Sequence of chain 1.A:
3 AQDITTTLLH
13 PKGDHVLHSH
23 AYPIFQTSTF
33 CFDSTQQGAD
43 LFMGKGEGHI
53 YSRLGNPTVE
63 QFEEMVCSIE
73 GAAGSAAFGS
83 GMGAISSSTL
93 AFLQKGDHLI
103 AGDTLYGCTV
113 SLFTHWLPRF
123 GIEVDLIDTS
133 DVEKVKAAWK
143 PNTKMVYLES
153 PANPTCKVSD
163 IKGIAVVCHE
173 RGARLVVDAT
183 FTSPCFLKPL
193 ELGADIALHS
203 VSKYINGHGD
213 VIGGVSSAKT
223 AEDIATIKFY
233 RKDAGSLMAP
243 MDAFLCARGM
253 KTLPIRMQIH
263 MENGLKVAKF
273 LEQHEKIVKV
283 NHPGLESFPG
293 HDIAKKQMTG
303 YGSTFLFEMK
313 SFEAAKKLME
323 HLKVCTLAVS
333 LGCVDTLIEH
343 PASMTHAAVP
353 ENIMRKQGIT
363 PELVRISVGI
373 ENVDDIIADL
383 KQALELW

This small molecule binds to this protein.
Small molecule (SMILES): C/C=C(/N=C/c1c(COP(=O)(O)O)cnc(C)c1O)C(=O)O

Binding-site contacts:
Ligand atom N contacts residue LYS205 of chain 1.D at 3.6 Å.
Ligand atom C2 contacts residue ASP180 of chain 1.D at 3.5 Å.
Ligand atom OP1 contacts residue ILE214 of chain 1.D at 3.6 Å.
Ligand atom O1 contacts residue ARG367 of chain 1.D at 2.9 Å (salt-bridge).
Ligand atom CA contacts residue LYS205 of chain 1.D at 3.6 Å.
Ligand atom O2 contacts residue THR347 of chain 1.D at 3.4 Å.
Ligand atom OP4 contacts residue GLY83 of chain 1.D at 3.4 Å.
Ligand atom C4A contacts residue LYS205 of chain 1.D at 3.6 Å.
Ligand atom P contacts residue TYR53 of chain 1.A at 3.6 Å.
Ligand atom C contacts residue ARG367 of chain 1.D at 3.6 Å.
Ligand atom OP3 contacts residue ARG55 of chain 1.A at 2.7 Å (salt-bridge).
Ligand atom P contacts residue SER202 of chain 1.D at 3.5 Å.
Ligand atom O1 contacts residue ASN155 of chain 1.D at 3.1 Å (h-bond).
Ligand atom C3 contacts residue TYR108 of chain 1.D at 3.7 Å (hydrophobic).
Ligand atom N1 contacts residue ASP180 of chain 1.D at 2.7 Å (salt-bridge).
Ligand atom O1 contacts residue THR347 of chain 1.D at 3.6 Å.
Ligand atom C5 contacts residue TYR108 of chain 1.D at 3.5 Å (hydrophobic).
Ligand atom N contacts residue TYR108 of chain 1.D at 3.4 Å.
Ligand atom OP2 contacts residue ARG55 of chain 1.A at 2.9 Å (salt-bridge).
Ligand atom O2 contacts residue ARG367 of chain 1.D at 3.0 Å (salt-bridge).
Ligand atom C6 contacts residue ASP180 of chain 1.D at 3.6 Å.
Ligand atom OP1 contacts residue SER202 of chain 1.D at 2.8 Å (h-bond).
Ligand atom OP3 contacts residue GLY83 of chain 1.D at 3.2 Å (h-bond).
Ligand atom OP3 contacts residue SER82 of chain 1.D at 3.4 Å.
Ligand atom OP4 contacts residue SER202 of chain 1.D at 2.9 Å (h-bond).
Ligand atom N1 contacts residue THR182 of chain 1.D at 3.6 Å (h-bond).
Ligand atom O3 contacts residue ASN155 of chain 1.D at 2.6 Å (h-bond).
Ligand atom O2 contacts residue SER332 of chain 1.D at 2.7 Å (h-bond).
Ligand atom P contacts residue ARG55 of chain 1.A at 3.6 Å.
Ligand atom OP3 contacts residue MET84 of chain 1.D at 3.0 Å (h-bond).
Ligand atom OP2 contacts residue TYR53 of chain 1.A at 2.6 Å (h-bond).
Ligand atom C4A contacts residue TYR108 of chain 1.D at 3.5 Å (hydrophobic).
Ligand atom C4 contacts residue TYR108 of chain 1.D at 3.5 Å (hydrophobic).
Ligand atom C2A contacts residue ASP180 of chain 1.D at 3.4 Å.
Ligand atom CA contacts residue TYR108 of chain 1.D at 3.4 Å (hydrophobic).
Ligand atom OP1 contacts residue GLY83 of chain 1.D at 2.9 Å (h-bond).
Ligand atom OP1 contacts residue SER204 of chain 1.D at 2.6 Å (h-bond).
Ligand atom P contacts residue GLY83 of chain 1.D at 3.4 Å.
Ligand atom CB contacts residue TYR108 of chain 1.D at 3.4 Å (hydrophobic).
Ligand atom CB contacts residue LYS205 of chain 1.D at 3.3 Å.

Sequence of chain 1.D:
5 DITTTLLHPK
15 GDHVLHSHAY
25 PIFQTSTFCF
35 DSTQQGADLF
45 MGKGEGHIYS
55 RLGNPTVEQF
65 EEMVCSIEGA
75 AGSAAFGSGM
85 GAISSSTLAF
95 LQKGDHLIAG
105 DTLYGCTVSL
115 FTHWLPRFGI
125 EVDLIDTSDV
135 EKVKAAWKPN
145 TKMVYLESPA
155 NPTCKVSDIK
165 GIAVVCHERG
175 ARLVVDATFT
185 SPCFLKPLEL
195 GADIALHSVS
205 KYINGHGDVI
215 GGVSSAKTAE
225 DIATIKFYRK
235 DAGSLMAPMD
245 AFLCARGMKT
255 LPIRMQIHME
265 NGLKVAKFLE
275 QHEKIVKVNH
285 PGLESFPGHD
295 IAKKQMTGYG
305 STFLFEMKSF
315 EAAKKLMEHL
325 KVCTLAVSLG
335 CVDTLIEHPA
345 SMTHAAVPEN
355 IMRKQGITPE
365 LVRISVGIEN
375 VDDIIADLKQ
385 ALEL